A protein and the small-molecule ligand that binds it are described below.
Small molecule (SMILES): Nc1ncnc2c1ncn2[C@H]1C[C@H](O)[C@@H](COP(=O)(O)O)O1

Sequence of chain 56.A:
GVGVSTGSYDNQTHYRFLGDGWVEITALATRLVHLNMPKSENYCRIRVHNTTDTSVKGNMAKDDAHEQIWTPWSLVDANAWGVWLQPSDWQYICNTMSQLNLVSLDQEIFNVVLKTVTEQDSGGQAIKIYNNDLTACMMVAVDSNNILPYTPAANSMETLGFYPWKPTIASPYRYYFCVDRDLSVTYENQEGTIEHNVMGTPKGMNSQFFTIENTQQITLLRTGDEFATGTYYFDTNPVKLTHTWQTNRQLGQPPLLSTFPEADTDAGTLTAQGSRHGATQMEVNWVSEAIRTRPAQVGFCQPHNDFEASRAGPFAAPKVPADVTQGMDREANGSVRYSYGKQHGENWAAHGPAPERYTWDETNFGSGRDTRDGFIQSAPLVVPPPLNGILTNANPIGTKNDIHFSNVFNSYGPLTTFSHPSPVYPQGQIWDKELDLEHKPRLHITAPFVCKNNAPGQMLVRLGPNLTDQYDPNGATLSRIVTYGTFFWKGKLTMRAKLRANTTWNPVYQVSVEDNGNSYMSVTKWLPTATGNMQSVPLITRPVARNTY

Binding-site contacts:
Ligand atom P contacts residue TYR271 of chain 56.A at 4.5 Å.
Ligand atom C5' contacts residue ASP273 of chain 56.A at 3.8 Å.
Ligand atom OP1 contacts residue TYR271 of chain 56.A at 3.1 Å (h-bond).
Ligand atom P contacts residue PHE272 of chain 56.A at 4.3 Å.
Ligand atom P contacts residue ASN491 of chain 56.A at 3.0 Å.
Ligand atom OP2 contacts residue ASP273 of chain 56.A at 2.4 Å.
Ligand atom OP2 contacts residue ASN491 of chain 56.A at 1.7 Å (h-bond).
Ligand atom O5' contacts residue ASN491 of chain 56.A at 3.5 Å (h-bond).
Ligand atom OP1 contacts residue ASP273 of chain 56.A at 3.3 Å.
Ligand atom C5' contacts residue ASN491 of chain 56.A at 4.0 Å.
Ligand atom OP1 contacts residue PHE272 of chain 56.A at 3.4 Å.
Ligand atom P contacts residue ASP273 of chain 56.A at 2.8 Å.
Ligand atom OP1 contacts residue ASN491 of chain 56.A at 3.6 Å.
Ligand atom O5' contacts residue ASP273 of chain 56.A at 4.1 Å.